Sequence of chain 1.B:
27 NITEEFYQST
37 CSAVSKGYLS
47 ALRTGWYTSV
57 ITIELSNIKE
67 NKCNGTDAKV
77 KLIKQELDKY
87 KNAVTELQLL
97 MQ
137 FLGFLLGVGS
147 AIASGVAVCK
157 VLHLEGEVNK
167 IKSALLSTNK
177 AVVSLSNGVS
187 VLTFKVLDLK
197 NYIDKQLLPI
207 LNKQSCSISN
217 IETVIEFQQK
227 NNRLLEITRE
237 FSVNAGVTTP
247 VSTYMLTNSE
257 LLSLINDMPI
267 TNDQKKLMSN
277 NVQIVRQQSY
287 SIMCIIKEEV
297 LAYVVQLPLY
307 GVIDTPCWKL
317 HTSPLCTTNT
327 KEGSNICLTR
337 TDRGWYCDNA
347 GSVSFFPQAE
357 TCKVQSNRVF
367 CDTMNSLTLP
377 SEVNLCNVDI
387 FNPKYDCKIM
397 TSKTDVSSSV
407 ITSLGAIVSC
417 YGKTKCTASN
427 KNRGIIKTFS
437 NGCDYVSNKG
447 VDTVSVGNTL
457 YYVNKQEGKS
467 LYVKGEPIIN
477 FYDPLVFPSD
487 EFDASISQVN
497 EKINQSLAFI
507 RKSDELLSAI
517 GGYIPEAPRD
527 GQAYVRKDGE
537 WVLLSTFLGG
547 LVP

Binding-site contacts:
Ligand atom C8 contacts residue SER493 of chain 1.B at 3.8 Å.
Ligand atom C7 contacts residue ASN496 of chain 1.B at 4.4 Å.
Ligand atom O6 contacts residue ASN500 of chain 1.B at 4.0 Å.
Ligand atom C8 contacts residue ASN500 of chain 1.B at 4.4 Å.
Ligand atom C8 contacts residue GLU497 of chain 1.B at 3.7 Å.
Ligand atom C3 contacts residue ASN500 of chain 1.B at 3.8 Å.
Ligand atom C7 contacts residue ASN500 of chain 1.B at 3.1 Å.
Ligand atom C2 contacts residue ASN500 of chain 1.B at 2.5 Å.
Ligand atom C5 contacts residue ASN500 of chain 1.B at 3.6 Å.
Ligand atom O5 contacts residue ASN500 of chain 1.B at 2.3 Å (h-bond).
Ligand atom O7 contacts residue GLU497 of chain 1.B at 4.2 Å.
Ligand atom N2 contacts residue ASN500 of chain 1.B at 3.0 Å (h-bond).
Ligand atom C4 contacts residue ASN500 of chain 1.B at 4.2 Å.
Ligand atom O6 contacts residue ARG507 of chain 1.B at 4.3 Å.
Ligand atom C7 contacts residue GLU497 of chain 1.B at 4.4 Å.
Ligand atom C8 contacts residue ASN496 of chain 1.B at 3.6 Å.
Ligand atom O7 contacts residue ASN500 of chain 1.B at 2.9 Å (h-bond).
Ligand atom C1 contacts residue ASN500 of chain 1.B at 1.4 Å.

The protein below binds the small molecule below.
Small molecule (SMILES): CC(=O)N[C@@H]1[C@@H](O)[C@H](O)[C@@H](CO)O[C@H]1O